Sequence of chain 1.A:
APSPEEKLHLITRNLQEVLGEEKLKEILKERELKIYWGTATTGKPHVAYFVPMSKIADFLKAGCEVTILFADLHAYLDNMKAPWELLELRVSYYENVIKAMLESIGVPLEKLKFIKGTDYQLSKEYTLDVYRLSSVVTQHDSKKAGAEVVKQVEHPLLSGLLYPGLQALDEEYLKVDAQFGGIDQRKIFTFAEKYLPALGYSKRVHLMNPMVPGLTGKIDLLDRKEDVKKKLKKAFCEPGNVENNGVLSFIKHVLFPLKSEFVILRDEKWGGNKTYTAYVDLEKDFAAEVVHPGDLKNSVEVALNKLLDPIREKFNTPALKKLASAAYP

Binding-site contacts:
Ligand atom C contacts residue GLN188 of chain 1.A at 3.6 Å.
Ligand atom OXT contacts residue GLN188 of chain 1.A at 3.2 Å (h-bond).
Ligand atom OH contacts residue ASP173 of chain 1.A at 2.4 Å (salt-bridge).
Ligand atom CA contacts residue GLN170 of chain 1.A at 3.9 Å.
Ligand atom CZ contacts residue TYR39 of chain 1.A at 3.5 Å (hydrophobic).
Ligand atom N contacts residue VAL152 of chain 1.A at 3.6 Å.
Ligand atom OH contacts residue LEU72 of chain 1.A at 3.5 Å.
Ligand atom CE1 contacts residue GLN170 of chain 1.A at 3.5 Å.
Ligand atom CB contacts residue GLY41 of chain 1.A at 3.8 Å.
Ligand atom OH contacts residue GLN170 of chain 1.A at 3.6 Å.
Ligand atom CD1 contacts residue GLN182 of chain 1.A at 3.8 Å.
Ligand atom N contacts residue TYR166 of chain 1.A at 2.7 Å (h-bond).
Ligand atom OH contacts residue TYR39 of chain 1.A at 2.7 Å (h-bond).
Ligand atom CZ contacts residue ASP173 of chain 1.A at 3.4 Å.
Ligand atom N contacts residue GLN188 of chain 1.A at 2.9 Å (h-bond).
Ligand atom CE2 contacts residue ALA74 of chain 1.A at 3.9 Å (hydrophobic).
Ligand atom CB contacts residue ALA43 of chain 1.A at 4.0 Å (hydrophobic).
Ligand atom CA contacts residue GLN188 of chain 1.A at 3.2 Å.
Ligand atom CD2 contacts residue ALA74 of chain 1.A at 3.7 Å (hydrophobic).
Ligand atom CZ contacts residue GLN170 of chain 1.A at 3.5 Å.
Ligand atom CE2 contacts residue ASP173 of chain 1.A at 3.5 Å.
Ligand atom CZ contacts residue LEU72 of chain 1.A at 3.8 Å (hydrophobic).
Ligand atom CD1 contacts residue GLY41 of chain 1.A at 3.5 Å.
Ligand atom CE2 contacts residue LEU72 of chain 1.A at 4.0 Å (hydrophobic).
Ligand atom CA contacts residue TYR166 of chain 1.A at 3.5 Å (hydrophobic).
Ligand atom CB contacts residue TYR166 of chain 1.A at 3.7 Å (hydrophobic).
Ligand atom CE2 contacts residue GLN170 of chain 1.A at 3.9 Å.
Ligand atom OXT contacts residue VAL152 of chain 1.A at 3.4 Å.
Ligand atom CD2 contacts residue HIS77 of chain 1.A at 3.9 Å.
Ligand atom OXT contacts residue TYR166 of chain 1.A at 3.5 Å (h-bond).
Ligand atom CE1 contacts residue GLN182 of chain 1.A at 3.2 Å.
Ligand atom CG contacts residue GLY41 of chain 1.A at 4.0 Å.
Ligand atom CE1 contacts residue TYR39 of chain 1.A at 3.5 Å (hydrophobic).
Ligand atom CE1 contacts residue GLY41 of chain 1.A at 3.8 Å.
Ligand atom N contacts residue GLN170 of chain 1.A at 2.9 Å (h-bond).
Ligand atom CG contacts residue GLN170 of chain 1.A at 3.8 Å.
Ligand atom CD1 contacts residue GLN170 of chain 1.A at 3.4 Å.
Ligand atom C contacts residue TYR166 of chain 1.A at 3.8 Å (hydrophobic).
Ligand atom CD2 contacts residue GLN170 of chain 1.A at 3.8 Å.
Ligand atom CE2 contacts residue HIS77 of chain 1.A at 3.6 Å.

This protein binds this small molecule.
Small molecule (SMILES): N[C@@H](Cc1ccc(O)cc1)C(=O)O